The small molecule below binds the protein below.
Small molecule (SMILES): CC(=O)N[C@@H]1[C@@H](O)[C@H](O)[C@@H](CO)O[C@H]1O

Binding-site contacts:
Ligand atom C1 contacts residue ASN717 of chain 1.F at 1.5 Å.
Ligand atom C1 contacts residue LEU922 of chain 1.F at 4.4 Å (hydrophobic).
Ligand atom C3 contacts residue LEU922 of chain 1.F at 4.3 Å (hydrophobic).
Ligand atom C7 contacts residue ASN717 of chain 1.F at 3.5 Å.
Ligand atom C2 contacts residue ASN717 of chain 1.F at 2.5 Å.
Ligand atom O4 contacts residue LEU922 of chain 1.F at 4.5 Å.
Ligand atom C5 contacts residue ASN717 of chain 1.F at 3.7 Å.
Ligand atom C4 contacts residue ASN717 of chain 1.F at 4.2 Å.
Ligand atom O6 contacts residue GLN926 of chain 1.F at 3.6 Å.
Ligand atom O7 contacts residue ASN717 of chain 1.F at 3.6 Å.
Ligand atom C3 contacts residue ASN717 of chain 1.F at 3.8 Å.
Ligand atom C5 contacts residue LEU922 of chain 1.F at 4.3 Å (hydrophobic).
Ligand atom O5 contacts residue ASN717 of chain 1.F at 2.4 Å (h-bond).
Ligand atom C1 contacts residue HIS1071 of chain 1.F at 4.5 Å.
Ligand atom N2 contacts residue ASN717 of chain 1.F at 2.9 Å (h-bond).
Ligand atom O5 contacts residue HIS1071 of chain 1.F at 4.0 Å.

Sequence of chain 1.F:
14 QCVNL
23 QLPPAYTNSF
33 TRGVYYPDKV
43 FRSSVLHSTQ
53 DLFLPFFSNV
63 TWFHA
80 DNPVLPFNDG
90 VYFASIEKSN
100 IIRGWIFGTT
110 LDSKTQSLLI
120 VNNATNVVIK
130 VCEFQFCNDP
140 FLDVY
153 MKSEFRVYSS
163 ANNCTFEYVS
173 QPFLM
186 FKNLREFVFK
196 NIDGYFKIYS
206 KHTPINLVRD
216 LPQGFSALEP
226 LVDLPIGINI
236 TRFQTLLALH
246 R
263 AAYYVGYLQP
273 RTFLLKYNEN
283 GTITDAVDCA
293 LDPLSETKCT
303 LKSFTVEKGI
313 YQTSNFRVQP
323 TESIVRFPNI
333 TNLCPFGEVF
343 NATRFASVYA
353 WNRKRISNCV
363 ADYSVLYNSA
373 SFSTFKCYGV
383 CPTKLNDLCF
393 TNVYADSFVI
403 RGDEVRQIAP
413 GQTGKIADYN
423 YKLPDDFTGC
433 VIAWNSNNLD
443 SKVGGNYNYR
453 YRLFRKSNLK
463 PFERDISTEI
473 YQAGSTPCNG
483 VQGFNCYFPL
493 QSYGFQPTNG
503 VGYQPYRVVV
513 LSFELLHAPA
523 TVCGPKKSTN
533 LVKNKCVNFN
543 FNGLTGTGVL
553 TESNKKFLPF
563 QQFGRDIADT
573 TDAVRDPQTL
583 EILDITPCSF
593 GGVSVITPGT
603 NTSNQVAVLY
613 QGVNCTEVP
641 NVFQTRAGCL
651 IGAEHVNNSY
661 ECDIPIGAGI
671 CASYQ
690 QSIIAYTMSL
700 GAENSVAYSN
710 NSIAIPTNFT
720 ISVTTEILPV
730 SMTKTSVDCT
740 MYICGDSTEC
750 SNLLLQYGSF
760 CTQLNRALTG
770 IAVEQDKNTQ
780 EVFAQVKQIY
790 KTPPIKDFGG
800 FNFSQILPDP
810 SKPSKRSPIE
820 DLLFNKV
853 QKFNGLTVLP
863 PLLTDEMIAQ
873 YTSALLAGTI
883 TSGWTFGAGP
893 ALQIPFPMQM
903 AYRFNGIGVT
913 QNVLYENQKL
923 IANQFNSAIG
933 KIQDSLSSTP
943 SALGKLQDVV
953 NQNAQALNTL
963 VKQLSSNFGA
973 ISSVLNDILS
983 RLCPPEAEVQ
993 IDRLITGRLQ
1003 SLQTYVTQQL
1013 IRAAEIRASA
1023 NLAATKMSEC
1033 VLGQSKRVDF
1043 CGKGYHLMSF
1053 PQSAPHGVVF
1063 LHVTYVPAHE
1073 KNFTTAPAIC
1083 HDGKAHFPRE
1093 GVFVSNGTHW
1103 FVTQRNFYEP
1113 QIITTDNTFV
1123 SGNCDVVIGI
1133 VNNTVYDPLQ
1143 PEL